A small-molecule ligand and the protein it binds are described below.
Small molecule (SMILES): NS(=O)(=O)c1c(F)c(F)c(S(=O)(=O)CCO)c(F)c1F

Sequence of chain 1.A:
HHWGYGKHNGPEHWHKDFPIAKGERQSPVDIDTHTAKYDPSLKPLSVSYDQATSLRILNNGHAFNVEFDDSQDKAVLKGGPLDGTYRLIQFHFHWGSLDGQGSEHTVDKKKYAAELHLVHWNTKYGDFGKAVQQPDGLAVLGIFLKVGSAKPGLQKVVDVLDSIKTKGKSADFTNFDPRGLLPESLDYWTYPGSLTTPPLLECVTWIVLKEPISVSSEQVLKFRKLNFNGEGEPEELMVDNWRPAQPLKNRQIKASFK

Binding-site contacts:
Ligand atom O8 contacts residue LEU197 of chain 1.A at 3.3 Å.
Ligand atom N10 contacts residue ZN1 of chain 1.C at 1.9 Å.
Ligand atom O8 contacts residue TRP208 of chain 1.A at 3.6 Å.
Ligand atom C2 contacts residue LEU197 of chain 1.A at 3.8 Å (hydrophobic).
Ligand atom C17 contacts residue PRO200 of chain 1.A at 3.0 Å (hydrophobic).
Ligand atom F13 contacts residue THR199 of chain 1.A at 2.9 Å.
Ligand atom C2 contacts residue THR199 of chain 1.A at 3.6 Å.
Ligand atom F12 contacts residue GLN92 of chain 1.A at 3.9 Å.
Ligand atom C3 contacts residue LEU197 of chain 1.A at 3.7 Å (hydrophobic).
Ligand atom F12 contacts residue HIS94 of chain 1.A at 3.5 Å.
Ligand atom N10 contacts residue THR198 of chain 1.A at 2.9 Å (h-bond).
Ligand atom C17 contacts residue PRO201 of chain 1.A at 3.8 Å (hydrophobic).
Ligand atom S7 contacts residue THR198 of chain 1.A at 3.9 Å.
Ligand atom F14 contacts residue PRO200 of chain 1.A at 3.3 Å.
Ligand atom C17 contacts residue THR199 of chain 1.A at 3.8 Å.
Ligand atom F14 contacts residue THR199 of chain 1.A at 2.8 Å.
Ligand atom O18 contacts residue PRO200 of chain 1.A at 2.8 Å (h-bond).
Ligand atom N10 contacts residue HIS94 of chain 1.A at 3.2 Å (h-bond).
Ligand atom C4 contacts residue LEU197 of chain 1.A at 3.9 Å (hydrophobic).
Ligand atom S7 contacts residue HIS119 of chain 1.A at 3.9 Å.
Ligand atom O18 contacts residue PRO201 of chain 1.A at 3.8 Å.
Ligand atom O20 contacts residue PRO201 of chain 1.A at 3.5 Å.
Ligand atom F11 contacts residue GLN92 of chain 1.A at 3.4 Å.
Ligand atom O9 contacts residue VAL142 of chain 1.A at 3.9 Å.
Ligand atom N10 contacts residue HIS119 of chain 1.A at 3.4 Å (h-bond).
Ligand atom O8 contacts residue THR198 of chain 1.A at 3.0 Å (h-bond).
Ligand atom O9 contacts residue HIS94 of chain 1.A at 3.3 Å.
Ligand atom F13 contacts residue LEU197 of chain 1.A at 3.5 Å.
Ligand atom F12 contacts residue VAL121 of chain 1.A at 2.9 Å.
Ligand atom F11 contacts residue PHE130 of chain 1.A at 3.4 Å.
Ligand atom S7 contacts residue HIS94 of chain 1.A at 3.9 Å.
Ligand atom O20 contacts residue LEU197 of chain 1.A at 3.3 Å.
Ligand atom O9 contacts residue HIS119 of chain 1.A at 3.5 Å (h-bond).
Ligand atom N10 contacts residue HIS96 of chain 1.A at 3.3 Å (h-bond).
Ligand atom F14 contacts residue LEU197 of chain 1.A at 3.6 Å.
Ligand atom S7 contacts residue ZN1 of chain 1.C at 3.0 Å.
Ligand atom O19 contacts residue PHE130 of chain 1.A at 3.4 Å.
Ligand atom F13 contacts residue THR198 of chain 1.A at 3.1 Å.
Ligand atom O9 contacts residue ZN1 of chain 1.C at 3.0 Å.
Ligand atom C3 contacts residue THR199 of chain 1.A at 3.7 Å.